Sequence of chain 1.A:
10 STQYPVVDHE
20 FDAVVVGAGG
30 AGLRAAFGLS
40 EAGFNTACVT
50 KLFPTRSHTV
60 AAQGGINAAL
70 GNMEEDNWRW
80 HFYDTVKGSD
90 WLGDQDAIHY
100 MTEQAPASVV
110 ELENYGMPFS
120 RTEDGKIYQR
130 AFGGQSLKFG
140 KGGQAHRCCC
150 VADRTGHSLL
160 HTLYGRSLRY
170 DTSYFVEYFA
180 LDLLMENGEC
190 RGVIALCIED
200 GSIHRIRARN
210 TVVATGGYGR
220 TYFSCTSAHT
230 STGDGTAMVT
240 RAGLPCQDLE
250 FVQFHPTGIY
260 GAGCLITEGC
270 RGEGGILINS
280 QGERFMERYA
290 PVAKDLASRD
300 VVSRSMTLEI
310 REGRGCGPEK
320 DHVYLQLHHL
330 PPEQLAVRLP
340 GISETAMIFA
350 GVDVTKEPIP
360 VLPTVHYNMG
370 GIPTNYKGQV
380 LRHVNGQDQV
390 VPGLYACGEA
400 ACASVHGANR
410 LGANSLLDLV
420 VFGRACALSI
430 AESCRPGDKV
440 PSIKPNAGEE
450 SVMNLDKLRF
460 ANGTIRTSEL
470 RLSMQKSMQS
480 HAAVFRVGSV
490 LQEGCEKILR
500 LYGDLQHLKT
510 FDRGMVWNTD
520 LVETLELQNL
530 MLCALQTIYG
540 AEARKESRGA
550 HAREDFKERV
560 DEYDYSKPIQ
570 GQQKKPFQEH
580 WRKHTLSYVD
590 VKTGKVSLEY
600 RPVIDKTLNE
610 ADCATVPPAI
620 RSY

This protein binds this small molecule.
Small molecule (SMILES): O=C([O-])CC(=O)C(=O)O

Binding-site contacts:
Ligand atom C4 contacts residue GLU267 of chain 1.A at 3.7 Å.
Ligand atom C1 contacts residue HIS365 of chain 1.A at 3.7 Å.
Ligand atom O3 contacts residue FAD1 of chain 1.E at 3.7 Å.
Ligand atom O5 contacts residue LEU264 of chain 1.A at 3.7 Å.
Ligand atom O3 contacts residue HIS254 of chain 1.A at 3.0 Å.
Ligand atom C4 contacts residue GLY63 of chain 1.A at 3.5 Å.
Ligand atom O1 contacts residue GLY411 of chain 1.A at 3.6 Å.
Ligand atom C3 contacts residue HIS254 of chain 1.A at 3.6 Å.
Ligand atom O4 contacts residue GLY63 of chain 1.A at 3.7 Å.
Ligand atom O4 contacts residue THR266 of chain 1.A at 2.7 Å (h-bond).
Ligand atom C1 contacts residue ARG409 of chain 1.A at 2.8 Å.
Ligand atom O1 contacts residue ARG298 of chain 1.A at 3.0 Å (salt-bridge).
Ligand atom C3 contacts residue HIS365 of chain 1.A at 3.9 Å.
Ligand atom C4 contacts residue THR266 of chain 1.A at 3.2 Å.
Ligand atom C3 contacts residue ARG298 of chain 1.A at 3.9 Å.
Ligand atom O3 contacts residue LEU264 of chain 1.A at 2.9 Å.
Ligand atom O5 contacts residue GLN62 of chain 1.A at 3.3 Å.
Ligand atom C2 contacts residue FAD1 of chain 1.E at 3.3 Å.
Ligand atom O2 contacts residue FAD1 of chain 1.E at 2.9 Å.
Ligand atom O3 contacts residue HIS365 of chain 1.A at 3.1 Å.
Ligand atom O5 contacts residue THR266 of chain 1.A at 3.0 Å (h-bond).
Ligand atom C2 contacts residue HIS365 of chain 1.A at 3.7 Å.
Ligand atom O1 contacts residue ALA412 of chain 1.A at 2.8 Å (h-bond).
Ligand atom C4 contacts residue LEU264 of chain 1.A at 3.9 Å (hydrophobic).
Ligand atom C3 contacts residue FAD1 of chain 1.E at 3.4 Å.
Ligand atom O5 contacts residue GLY63 of chain 1.A at 2.5 Å (h-bond).
Ligand atom O2 contacts residue HIS365 of chain 1.A at 2.8 Å (h-bond).
Ligand atom O2 contacts residue ARG298 of chain 1.A at 2.6 Å (salt-bridge).
Ligand atom O4 contacts residue PHE131 of chain 1.A at 3.1 Å.
Ligand atom C1 contacts residue FAD1 of chain 1.E at 3.2 Å.
Ligand atom O1 contacts residue FAD1 of chain 1.E at 3.3 Å (h-bond).
Ligand atom C1 contacts residue ARG298 of chain 1.A at 2.7 Å.
Ligand atom O1 contacts residue ARG409 of chain 1.A at 2.5 Å (salt-bridge).
Ligand atom C4 contacts residue FAD1 of chain 1.E at 3.6 Å.
Ligand atom O4 contacts residue GLY268 of chain 1.A at 3.9 Å.
Ligand atom O5 contacts residue FAD1 of chain 1.E at 3.1 Å (h-bond).
Ligand atom O2 contacts residue ARG409 of chain 1.A at 2.5 Å (salt-bridge).
Ligand atom C3 contacts residue LEU264 of chain 1.A at 3.8 Å (hydrophobic).
Ligand atom O4 contacts residue GLU267 of chain 1.A at 2.7 Å (salt-bridge).
Ligand atom C2 contacts residue ARG298 of chain 1.A at 3.1 Å.